Sequence of chain 1.B:
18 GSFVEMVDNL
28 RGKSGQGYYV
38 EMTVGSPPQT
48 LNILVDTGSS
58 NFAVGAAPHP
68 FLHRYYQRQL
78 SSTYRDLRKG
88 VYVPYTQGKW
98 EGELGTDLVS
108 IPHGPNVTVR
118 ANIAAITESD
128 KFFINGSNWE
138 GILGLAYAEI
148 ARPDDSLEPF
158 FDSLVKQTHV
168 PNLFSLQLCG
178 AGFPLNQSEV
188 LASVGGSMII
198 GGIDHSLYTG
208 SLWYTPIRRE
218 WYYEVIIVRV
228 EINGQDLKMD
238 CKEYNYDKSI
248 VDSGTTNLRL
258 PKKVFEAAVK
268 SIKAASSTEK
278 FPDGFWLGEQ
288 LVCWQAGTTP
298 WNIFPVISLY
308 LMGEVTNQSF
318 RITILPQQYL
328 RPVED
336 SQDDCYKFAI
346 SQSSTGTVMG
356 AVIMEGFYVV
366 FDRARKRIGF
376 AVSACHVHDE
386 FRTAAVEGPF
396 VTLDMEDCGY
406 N

Binding-site contacts:
Ligand atom O contacts residue TYR92 of chain 1.B at 3.7 Å.
Ligand atom C10 contacts residue TYR92 of chain 1.B at 3.8 Å (hydrophobic).
Ligand atom C5 contacts residue ASP53 of chain 1.B at 3.6 Å.
Ligand atom C14 contacts residue TRP97 of chain 1.B at 4.0 Å (hydrophobic).
Ligand atom N2 contacts residue GLY251 of chain 1.B at 3.7 Å.
Ligand atom F contacts residue VAL90 of chain 1.B at 4.0 Å.
Ligand atom C12 contacts residue SER56 of chain 1.B at 3.9 Å.
Ligand atom C1 contacts residue PHE129 of chain 1.B at 3.8 Å (hydrophobic).
Ligand atom C14 contacts residue VAL90 of chain 1.B at 3.7 Å (hydrophobic).
Ligand atom C13 contacts residue SER56 of chain 1.B at 4.0 Å.
Ligand atom S contacts residue GLY251 of chain 1.B at 3.5 Å (h-bond).
Ligand atom C4 contacts residue LEU51 of chain 1.B at 3.5 Å (hydrophobic).
Ligand atom C6 contacts residue ASP249 of chain 1.B at 3.9 Å.
Ligand atom S1 contacts residue ARG149 of chain 1.B at 3.2 Å (salt-bridge).
Ligand atom N contacts residue LEU51 of chain 1.B at 3.7 Å.
Ligand atom C13 contacts residue VAL90 of chain 1.B at 3.5 Å (hydrophobic).
Ligand atom N contacts residue ILE131 of chain 1.B at 3.4 Å.
Ligand atom C6 contacts residue ASP53 of chain 1.B at 3.5 Å.
Ligand atom C11 contacts residue ILE139 of chain 1.B at 4.0 Å (hydrophobic).
Ligand atom N2 contacts residue ASP249 of chain 1.B at 2.9 Å (salt-bridge).
Ligand atom C4 contacts residue TRP136 of chain 1.B at 3.8 Å (hydrophobic).
Ligand atom F contacts residue ILE147 of chain 1.B at 3.5 Å.
Ligand atom C7 contacts residue THR252 of chain 1.B at 3.1 Å.
Ligand atom F contacts residue ARG149 of chain 1.B at 3.0 Å.
Ligand atom N2 contacts residue ASP53 of chain 1.B at 2.9 Å (salt-bridge).
Ligand atom C9 contacts residue TYR92 of chain 1.B at 3.6 Å (hydrophobic).
Ligand atom C contacts residue ILE139 of chain 1.B at 3.7 Å (hydrophobic).
Ligand atom C1 contacts residue ILE139 of chain 1.B at 4.0 Å (hydrophobic).
Ligand atom C11 contacts residue ASP53 of chain 1.B at 3.8 Å.
Ligand atom N contacts residue TRP136 of chain 1.B at 3.5 Å.
Ligand atom C7 contacts residue GLY251 of chain 1.B at 4.0 Å.
Ligand atom N2 contacts residue GLY55 of chain 1.B at 3.9 Å.
Ligand atom S contacts residue LEU51 of chain 1.B at 3.9 Å.
Ligand atom C3 contacts residue LEU51 of chain 1.B at 3.7 Å (hydrophobic).
Ligand atom C7 contacts residue ASP249 of chain 1.B at 3.4 Å.
Ligand atom C14 contacts residue ASN58 of chain 1.B at 3.6 Å.
Ligand atom N1 contacts residue ASP53 of chain 1.B at 2.7 Å (salt-bridge).
Ligand atom C1 contacts residue TYR92 of chain 1.B at 3.5 Å (hydrophobic).
Ligand atom C15 contacts residue VAL90 of chain 1.B at 3.7 Å (hydrophobic).
Ligand atom N5 contacts residue SER56 of chain 1.B at 3.6 Å.

A protein and the small-molecule ligand that binds it are described below.
Small molecule (SMILES): [H]/N=C1\N[C@@]2(c3ccc(C#N)s3)CN(c3nc(C)c(F)c(SC)n3)C[C@H]2C(=O)N1C